Binding-site contacts:
Ligand atom C1 contacts residue ASN162 of chain 1.E at 1.4 Å.
Ligand atom O7 contacts residue LEU163 of chain 1.E at 4.3 Å.
Ligand atom O6 contacts residue THR184 of chain 1.C at 3.9 Å.
Ligand atom C6 contacts residue SER216 of chain 1.C at 3.8 Å.
Ligand atom O6 contacts residue SER216 of chain 1.C at 3.4 Å (h-bond).
Ligand atom N2 contacts residue ASN162 of chain 1.E at 3.0 Å (h-bond).
Ligand atom C8 contacts residue THR164 of chain 1.E at 3.6 Å.
Ligand atom O7 contacts residue THR164 of chain 1.E at 2.8 Å (h-bond).
Ligand atom C3 contacts residue ASN162 of chain 1.E at 3.9 Å.
Ligand atom C8 contacts residue ASN162 of chain 1.E at 3.3 Å.
Ligand atom C7 contacts residue THR164 of chain 1.E at 3.5 Å.
Ligand atom O5 contacts residue ASN162 of chain 1.E at 2.4 Å (h-bond).
Ligand atom O5 contacts residue SER216 of chain 1.C at 3.5 Å (h-bond).
Ligand atom C4 contacts residue ASN162 of chain 1.E at 4.3 Å.
Ligand atom C8 contacts residue LEU163 of chain 1.E at 4.3 Å (hydrophobic).
Ligand atom C5 contacts residue ASN162 of chain 1.E at 3.6 Å.
Ligand atom O7 contacts residue ASN162 of chain 1.E at 3.1 Å (h-bond).
Ligand atom C2 contacts residue ASN162 of chain 1.E at 2.6 Å.
Ligand atom C5 contacts residue SER216 of chain 1.C at 4.2 Å.
Ligand atom C7 contacts residue ASN162 of chain 1.E at 3.4 Å.

Sequence of chain 1.E:
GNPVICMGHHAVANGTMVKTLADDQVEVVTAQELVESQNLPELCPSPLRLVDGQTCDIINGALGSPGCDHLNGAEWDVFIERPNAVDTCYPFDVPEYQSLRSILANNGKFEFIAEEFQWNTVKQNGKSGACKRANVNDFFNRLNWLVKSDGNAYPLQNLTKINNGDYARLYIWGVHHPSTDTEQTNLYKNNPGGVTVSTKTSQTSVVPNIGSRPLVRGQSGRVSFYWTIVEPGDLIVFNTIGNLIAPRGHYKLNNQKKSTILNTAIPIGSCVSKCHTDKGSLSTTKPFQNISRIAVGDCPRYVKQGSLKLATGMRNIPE

The protein below binds the small molecule below.
Small molecule (SMILES): CC(=O)N[C@@H]1[C@@H](O)[C@H](O)[C@@H](CO)O[C@H]1O

Sequence of chain 1.C:
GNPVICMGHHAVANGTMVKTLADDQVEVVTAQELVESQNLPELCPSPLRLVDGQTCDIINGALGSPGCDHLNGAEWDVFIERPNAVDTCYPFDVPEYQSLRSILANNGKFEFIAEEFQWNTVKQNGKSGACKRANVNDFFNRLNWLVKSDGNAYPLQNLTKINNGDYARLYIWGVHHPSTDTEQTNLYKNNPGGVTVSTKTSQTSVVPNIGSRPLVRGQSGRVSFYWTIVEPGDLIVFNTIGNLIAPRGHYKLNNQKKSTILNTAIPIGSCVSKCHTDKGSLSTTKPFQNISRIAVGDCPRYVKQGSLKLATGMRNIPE